Binding-site contacts:
Ligand atom C21 contacts residue GLU56 of chain 1.B at 3.4 Å.
Ligand atom C19 contacts residue ALA53 of chain 1.B at 4.0 Å (hydrophobic).
Ligand atom C04 contacts residue MET124 of chain 1.B at 3.8 Å (hydrophobic).
Ligand atom C17 contacts residue LEU87 of chain 1.B at 3.8 Å (hydrophobic).
Ligand atom O02 contacts residue GLU56 of chain 1.B at 2.8 Å (salt-bridge).
Ligand atom C05 contacts residue PHE128 of chain 1.B at 4.1 Å (hydrophobic).
Ligand atom C05 contacts residue MET124 of chain 1.B at 3.5 Å (hydrophobic).
Ligand atom C19 contacts residue LEU49 of chain 1.B at 3.9 Å (hydrophobic).
Ligand atom C04 contacts residue ILE127 of chain 1.B at 3.5 Å (hydrophobic).
Ligand atom C22 contacts residue LEU90 of chain 1.B at 3.7 Å (hydrophobic).
Ligand atom C08 contacts residue LEU131 of chain 1.B at 4.0 Å (hydrophobic).
Ligand atom C14 contacts residue MET46 of chain 1.B at 3.9 Å (hydrophobic).
Ligand atom C14 contacts residue LEU228 of chain 1.B at 3.9 Å (hydrophobic).
Ligand atom O02 contacts residue ARG97 of chain 1.B at 2.8 Å (salt-bridge).
Ligand atom C13 contacts residue LEU49 of chain 1.B at 3.7 Å (hydrophobic).
Ligand atom C15 contacts residue THR50 of chain 1.B at 3.8 Å.
Ligand atom C21 contacts residue LEU90 of chain 1.B at 4.1 Å (hydrophobic).
Ligand atom C06 contacts residue PHE107 of chain 1.B at 3.9 Å (hydrophobic).
Ligand atom C07 contacts residue LEU131 of chain 1.B at 3.5 Å (hydrophobic).
Ligand atom C16 contacts residue ALA53 of chain 1.B at 3.7 Å (hydrophobic).
Ligand atom C09 contacts residue PHE107 of chain 1.B at 4.1 Å (hydrophobic).
Ligand atom C22 contacts residue LEU94 of chain 1.B at 4.0 Å (hydrophobic).
Ligand atom O01 contacts residue LEU228 of chain 1.B at 3.8 Å.
Ligand atom C07 contacts residue PHE107 of chain 1.B at 3.5 Å (hydrophobic).
Ligand atom C14 contacts residue LEU49 of chain 1.B at 4.0 Å (hydrophobic).
Ligand atom C05 contacts residue ILE127 of chain 1.B at 3.9 Å (hydrophobic).
Ligand atom O02 contacts residue LEU90 of chain 1.B at 4.0 Å.
Ligand atom C20 contacts residue GLU56 of chain 1.B at 3.4 Å.
Ligand atom C16 contacts residue TRP86 of chain 1.B at 4.0 Å (hydrophobic).
Ligand atom C16 contacts residue LEU228 of chain 1.B at 3.9 Å (hydrophobic).
Ligand atom O01 contacts residue LEU243 of chain 1.B at 3.3 Å.
Ligand atom C06 contacts residue LEU131 of chain 1.B at 3.8 Å (hydrophobic).
Ligand atom C17 contacts residue ALA53 of chain 1.B at 3.8 Å (hydrophobic).
Ligand atom C13 contacts residue MET46 of chain 1.B at 4.0 Å (hydrophobic).
Ligand atom C06 contacts residue PHE128 of chain 1.B at 3.6 Å (hydrophobic).
Ligand atom C14 contacts residue THR50 of chain 1.B at 3.6 Å.
Ligand atom C03 contacts residue ILE127 of chain 1.B at 3.9 Å (hydrophobic).
Ligand atom C21 contacts residue ARG97 of chain 1.B at 4.0 Å.
Ligand atom C15 contacts residue LEU228 of chain 1.B at 3.8 Å (hydrophobic).
Ligand atom O01 contacts residue THR50 of chain 1.B at 3.2 Å (h-bond).

Sequence of chain 1.B:
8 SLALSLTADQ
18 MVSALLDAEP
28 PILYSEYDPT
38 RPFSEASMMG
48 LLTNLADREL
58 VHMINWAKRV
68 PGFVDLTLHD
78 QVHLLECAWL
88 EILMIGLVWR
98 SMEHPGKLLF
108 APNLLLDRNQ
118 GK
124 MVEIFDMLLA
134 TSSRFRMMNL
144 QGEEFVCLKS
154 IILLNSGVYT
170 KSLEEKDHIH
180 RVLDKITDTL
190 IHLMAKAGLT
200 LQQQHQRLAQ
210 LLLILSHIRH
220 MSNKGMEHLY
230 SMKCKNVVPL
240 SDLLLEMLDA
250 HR

A protein and the small-molecule ligand that binds it are described below.
Small molecule (SMILES): Oc1ccc(C(=C2CCc3ccccc3C2)c2ccc(O)cc2)cc1